This protein binds this small molecule.
Small molecule (SMILES): CCCCCCCCCCCC[N+](C)(C)CCCS(=O)(=O)O

Binding-site contacts:
Ligand atom O1S contacts residue PHE223 of chain 51.A at 4.5 Å.
Ligand atom O3S contacts residue ARG224 of chain 51.A at 2.9 Å (salt-bridge).
Ligand atom O2S contacts residue ARG224 of chain 51.A at 4.5 Å.
Ligand atom S1 contacts residue GLY222 of chain 51.A at 3.0 Å (h-bond).
Ligand atom C8 contacts residue C151 of chain 51.D at 3.7 Å.
Ligand atom C1 contacts residue TRP374 of chain 51.A at 3.6 Å (hydrophobic).
Ligand atom C7 contacts residue C151 of chain 51.D at 3.4 Å.
Ligand atom C5 contacts residue C151 of chain 51.D at 4.0 Å.
Ligand atom C6 contacts residue C151 of chain 51.D at 4.2 Å.
Ligand atom C2 contacts residue TRP374 of chain 51.A at 4.1 Å (hydrophobic).
Ligand atom C13 contacts residue C151 of chain 51.D at 4.5 Å.
Ligand atom S1 contacts residue TRP374 of chain 51.A at 4.0 Å.
Ligand atom C11 contacts residue C151 of chain 51.D at 3.5 Å.
Ligand atom C10 contacts residue C151 of chain 51.D at 3.4 Å.
Ligand atom O3S contacts residue PHE223 of chain 51.A at 3.9 Å.
Ligand atom O3S contacts residue TRP374 of chain 51.A at 3.3 Å.
Ligand atom C3 contacts residue TRP374 of chain 51.A at 4.3 Å (hydrophobic).
Ligand atom S1 contacts residue ARG224 of chain 51.A at 4.3 Å.
Ligand atom O1S contacts residue GLY222 of chain 51.A at 2.3 Å (h-bond).
Ligand atom O2S contacts residue GLY222 of chain 51.A at 3.3 Å (h-bond).
Ligand atom C9 contacts residue C151 of chain 51.D at 3.4 Å.
Ligand atom S1 contacts residue LYS215 of chain 51.A at 4.1 Å.
Ligand atom O3S contacts residue GLY222 of chain 51.A at 2.9 Å (h-bond).
Ligand atom C12 contacts residue C151 of chain 51.D at 3.4 Å.
Ligand atom O1S contacts residue LYS215 of chain 51.A at 2.7 Å (salt-bridge).
Ligand atom C16 contacts residue ASP229 of chain 51.A at 4.3 Å.
Ligand atom O1S contacts residue TRP374 of chain 51.A at 4.3 Å.

Sequence of chain 51.A:
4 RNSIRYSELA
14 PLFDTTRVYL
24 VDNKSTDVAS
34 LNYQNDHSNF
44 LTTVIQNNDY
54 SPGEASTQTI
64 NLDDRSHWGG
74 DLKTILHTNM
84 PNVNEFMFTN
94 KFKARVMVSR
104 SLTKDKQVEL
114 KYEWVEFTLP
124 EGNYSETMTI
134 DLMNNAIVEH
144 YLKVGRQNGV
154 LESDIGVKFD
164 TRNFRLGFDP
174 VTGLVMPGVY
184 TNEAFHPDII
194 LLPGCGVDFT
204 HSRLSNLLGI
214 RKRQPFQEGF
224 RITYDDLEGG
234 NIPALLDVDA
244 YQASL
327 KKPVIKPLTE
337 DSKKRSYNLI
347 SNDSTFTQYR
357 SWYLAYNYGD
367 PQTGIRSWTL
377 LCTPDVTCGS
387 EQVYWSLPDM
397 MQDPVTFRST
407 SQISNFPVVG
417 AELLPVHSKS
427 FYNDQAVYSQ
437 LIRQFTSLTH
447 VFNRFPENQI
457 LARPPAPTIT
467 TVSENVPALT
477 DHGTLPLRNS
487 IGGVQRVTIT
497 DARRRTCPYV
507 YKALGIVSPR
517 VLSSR